Sequence of chain 1.G:
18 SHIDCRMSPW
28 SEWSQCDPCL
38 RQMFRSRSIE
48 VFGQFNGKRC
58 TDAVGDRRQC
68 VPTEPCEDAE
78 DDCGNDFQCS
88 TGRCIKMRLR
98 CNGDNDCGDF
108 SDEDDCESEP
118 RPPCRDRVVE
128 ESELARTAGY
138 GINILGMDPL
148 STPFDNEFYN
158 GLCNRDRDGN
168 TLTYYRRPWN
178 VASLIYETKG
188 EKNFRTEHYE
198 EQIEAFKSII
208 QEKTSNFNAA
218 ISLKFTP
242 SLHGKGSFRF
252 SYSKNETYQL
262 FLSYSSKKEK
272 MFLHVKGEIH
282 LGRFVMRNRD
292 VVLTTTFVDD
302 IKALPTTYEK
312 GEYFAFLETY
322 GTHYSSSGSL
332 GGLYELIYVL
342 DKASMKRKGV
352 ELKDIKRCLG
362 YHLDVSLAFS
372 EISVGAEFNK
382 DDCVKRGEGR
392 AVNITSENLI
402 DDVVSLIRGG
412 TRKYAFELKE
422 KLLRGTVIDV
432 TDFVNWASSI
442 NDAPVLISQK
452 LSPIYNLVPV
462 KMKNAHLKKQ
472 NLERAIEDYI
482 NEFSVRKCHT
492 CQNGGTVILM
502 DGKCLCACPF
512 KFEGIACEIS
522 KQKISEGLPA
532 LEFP

The protein below binds the small molecule below.
Small molecule (SMILES): CC(=O)N[C@H]1[C@H](O[C@H]2[C@H](O)[C@@H](NC(C)=O)CO[C@@H]2CO)O[C@H](CO)[C@@H](O)[C@@H]1O

Sequence of chain 1.H:
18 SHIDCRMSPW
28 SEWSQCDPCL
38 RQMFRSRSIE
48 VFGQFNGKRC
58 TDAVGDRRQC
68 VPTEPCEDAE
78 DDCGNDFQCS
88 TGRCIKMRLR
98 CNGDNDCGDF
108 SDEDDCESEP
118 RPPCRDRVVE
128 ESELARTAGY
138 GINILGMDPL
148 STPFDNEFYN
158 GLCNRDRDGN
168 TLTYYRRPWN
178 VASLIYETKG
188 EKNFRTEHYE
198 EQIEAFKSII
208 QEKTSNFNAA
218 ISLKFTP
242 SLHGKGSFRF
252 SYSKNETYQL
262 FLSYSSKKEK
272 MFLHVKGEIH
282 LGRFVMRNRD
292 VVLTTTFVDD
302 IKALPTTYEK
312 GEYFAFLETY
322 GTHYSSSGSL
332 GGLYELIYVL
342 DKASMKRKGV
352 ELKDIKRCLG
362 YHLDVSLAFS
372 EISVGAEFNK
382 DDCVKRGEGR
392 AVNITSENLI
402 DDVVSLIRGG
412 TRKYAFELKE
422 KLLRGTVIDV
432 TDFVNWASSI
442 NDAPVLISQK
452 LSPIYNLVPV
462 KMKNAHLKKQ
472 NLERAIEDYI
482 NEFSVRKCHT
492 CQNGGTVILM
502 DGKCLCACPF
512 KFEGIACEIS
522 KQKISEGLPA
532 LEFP

Binding-site contacts:
Ligand atom O5 contacts residue ASN394 of chain 1.G at 2.3 Å (h-bond).
Ligand atom C8 contacts residue ARG348 of chain 1.G at 3.2 Å.
Ligand atom O6 contacts residue GLN199 of chain 1.H at 4.2 Å.
Ligand atom O5 contacts residue GLU201 of chain 1.H at 3.2 Å (salt-bridge).
Ligand atom C3 contacts residue ASN394 of chain 1.G at 3.8 Å.
Ligand atom C2 contacts residue ASN394 of chain 1.G at 2.4 Å.
Ligand atom O7 contacts residue ASN394 of chain 1.G at 4.1 Å.
Ligand atom C8 contacts residue ILE395 of chain 1.G at 4.1 Å (hydrophobic).
Ligand atom C7 contacts residue ASN394 of chain 1.G at 3.8 Å.
Ligand atom O7 contacts residue LYS349 of chain 1.G at 3.1 Å (salt-bridge).
Ligand atom C7 contacts residue ARG348 of chain 1.G at 4.2 Å.
Ligand atom C1 contacts residue ASN394 of chain 1.G at 1.4 Å.
Ligand atom C2 contacts residue LYS349 of chain 1.G at 3.9 Å.
Ligand atom C7 contacts residue LYS349 of chain 1.G at 3.8 Å.
Ligand atom C8 contacts residue LYS349 of chain 1.G at 3.5 Å.
Ligand atom C1 contacts residue GLU201 of chain 1.H at 4.1 Å.
Ligand atom N2 contacts residue LYS349 of chain 1.G at 3.5 Å.
Ligand atom C7 contacts residue THR396 of chain 1.G at 4.1 Å.
Ligand atom C8 contacts residue THR396 of chain 1.G at 4.4 Å.
Ligand atom C5 contacts residue GLU201 of chain 1.H at 3.6 Å.
Ligand atom C4 contacts residue ASN394 of chain 1.G at 4.1 Å.
Ligand atom O7 contacts residue ILE395 of chain 1.G at 4.2 Å.
Ligand atom C8 contacts residue LYS347 of chain 1.G at 4.0 Å.
Ligand atom C5 contacts residue ASN394 of chain 1.G at 3.6 Å.
Ligand atom N2 contacts residue ASN394 of chain 1.G at 3.0 Å (h-bond).
Ligand atom C7 contacts residue ILE395 of chain 1.G at 4.4 Å (hydrophobic).
Ligand atom C6 contacts residue GLU201 of chain 1.H at 3.3 Å.
Ligand atom O6 contacts residue GLU201 of chain 1.H at 3.8 Å.
Ligand atom O7 contacts residue THR396 of chain 1.G at 3.1 Å (h-bond).